Binding-site contacts:
Ligand atom C1 contacts residue ILE128 of chain 1.O at 3.6 Å (hydrophobic).
Ligand atom O7 contacts residue PHE148 of chain 1.O at 3.2 Å.
Ligand atom C6 contacts residue SCY88 of chain 1.O at 3.4 Å.
Ligand atom O9 contacts residue ILE128 of chain 1.O at 3.7 Å.
Ligand atom C4 contacts residue TYR298 of chain 1.O at 4.2 Å (hydrophobic).
Ligand atom C2 contacts residue ILE128 of chain 1.O at 3.4 Å (hydrophobic).
Ligand atom C3 contacts residue SER349 of chain 1.O at 3.9 Å.
Ligand atom O8 contacts residue SCY88 of chain 1.O at 3.3 Å (h-bond).
Ligand atom C1 contacts residue HIS144 of chain 1.O at 3.8 Å.
Ligand atom C3 contacts residue TYR124 of chain 1.O at 3.6 Å (hydrophobic).
Ligand atom O9 contacts residue TRP211 of chain 1.O at 3.3 Å.
Ligand atom C3 contacts residue HIS347 of chain 1.O at 4.1 Å.
Ligand atom O8 contacts residue ASN87 of chain 1.O at 3.6 Å (h-bond).
Ligand atom C6 contacts residue ILE128 of chain 1.O at 4.3 Å (hydrophobic).
Ligand atom C5 contacts residue SCY88 of chain 1.O at 4.2 Å.
Ligand atom O7 contacts residue SCY88 of chain 1.O at 3.5 Å.
Ligand atom O9 contacts residue TYR124 of chain 1.O at 3.8 Å.
Ligand atom C3 contacts residue ILE128 of chain 1.O at 3.5 Å (hydrophobic).
Ligand atom O8 contacts residue HIS144 of chain 1.O at 4.4 Å.
Ligand atom O7 contacts residue HIS144 of chain 1.O at 3.5 Å.
Ligand atom O9 contacts residue HIS347 of chain 1.O at 2.7 Å (h-bond).
Ligand atom C1 contacts residue SCY88 of chain 1.O at 3.2 Å.
Ligand atom C4 contacts residue TYR124 of chain 1.O at 4.1 Å (hydrophobic).
Ligand atom C5 contacts residue ILE128 of chain 1.O at 4.1 Å (hydrophobic).
Ligand atom C6 contacts residue TYR298 of chain 1.O at 4.0 Å (hydrophobic).
Ligand atom C5 contacts residue HIS347 of chain 1.O at 4.1 Å.
Ligand atom C4 contacts residue HIS347 of chain 1.O at 3.5 Å.
Ligand atom C5 contacts residue TRP211 of chain 1.O at 4.5 Å (hydrophobic).
Ligand atom C4 contacts residue TRP211 of chain 1.O at 4.1 Å (hydrophobic).
Ligand atom O7 contacts residue TYR298 of chain 1.O at 4.2 Å.
Ligand atom O8 contacts residue ILE128 of chain 1.O at 3.4 Å.
Ligand atom C2 contacts residue SCY88 of chain 1.O at 3.4 Å.
Ligand atom C4 contacts residue SCY88 of chain 1.O at 4.4 Å.
Ligand atom C3 contacts residue SCY88 of chain 1.O at 3.9 Å.
Ligand atom C4 contacts residue ILE128 of chain 1.O at 3.5 Å (hydrophobic).
Ligand atom O7 contacts residue LEU300 of chain 1.O at 4.1 Å.
Ligand atom C2 contacts residue HIS56 of chain 1.O at 4.2 Å.
Ligand atom C6 contacts residue HIS144 of chain 1.O at 3.9 Å.
Ligand atom C5 contacts residue TYR298 of chain 1.O at 3.7 Å (hydrophobic).
Ligand atom O8 contacts residue HIS56 of chain 1.O at 3.0 Å (h-bond).

Sequence of chain 1.O:
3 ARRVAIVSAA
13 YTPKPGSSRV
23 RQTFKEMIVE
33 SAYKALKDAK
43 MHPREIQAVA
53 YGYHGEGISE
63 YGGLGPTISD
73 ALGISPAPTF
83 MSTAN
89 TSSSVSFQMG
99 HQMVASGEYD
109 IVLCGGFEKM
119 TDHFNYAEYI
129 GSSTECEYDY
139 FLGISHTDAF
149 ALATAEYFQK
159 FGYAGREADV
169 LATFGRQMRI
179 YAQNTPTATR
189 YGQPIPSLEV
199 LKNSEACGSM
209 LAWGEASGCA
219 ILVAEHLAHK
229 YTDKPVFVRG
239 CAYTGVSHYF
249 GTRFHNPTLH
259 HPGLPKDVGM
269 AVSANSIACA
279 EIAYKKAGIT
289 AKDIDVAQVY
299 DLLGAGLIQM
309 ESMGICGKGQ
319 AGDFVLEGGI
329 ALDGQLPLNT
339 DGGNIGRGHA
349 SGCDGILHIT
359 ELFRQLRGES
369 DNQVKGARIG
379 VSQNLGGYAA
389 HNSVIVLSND

This small molecule binds to this protein.
Small molecule (SMILES): Oc1cc(O)cc(O)c1